Binding-site contacts:
Ligand atom C5 contacts residue THR156 of chain 1.F at 4.4 Å.
Ligand atom O7 contacts residue ASN154 of chain 1.F at 3.0 Å (h-bond).
Ligand atom C2 contacts residue ASN154 of chain 1.F at 4.0 Å.
Ligand atom C8 contacts residue ASN154 of chain 1.F at 2.8 Å.
Ligand atom O1 contacts residue THR156 of chain 1.F at 3.3 Å (h-bond).
Ligand atom N2 contacts residue ASN154 of chain 1.F at 3.6 Å.
Ligand atom O1 contacts residue ASN154 of chain 1.F at 2.8 Å.
Ligand atom O4 contacts residue THR156 of chain 1.F at 4.3 Å.
Ligand atom C1 contacts residue ASN154 of chain 1.F at 3.1 Å.
Ligand atom C4 contacts residue THR156 of chain 1.F at 4.5 Å.
Ligand atom C3 contacts residue THR156 of chain 1.F at 3.9 Å.
Ligand atom C1 contacts residue THR156 of chain 1.F at 4.4 Å.
Ligand atom O1 contacts residue GLU150 of chain 1.F at 4.0 Å.
Ligand atom C7 contacts residue ASN154 of chain 1.F at 3.0 Å.
Ligand atom O5 contacts residue ASN154 of chain 1.F at 4.2 Å.

A small-molecule ligand and the protein it binds are described below.
Small molecule (SMILES): CC(=O)N[C@@H]1[C@@H](O)[C@H](O)[C@@H](CO)O[C@@H]1O

Sequence of chain 1.F:
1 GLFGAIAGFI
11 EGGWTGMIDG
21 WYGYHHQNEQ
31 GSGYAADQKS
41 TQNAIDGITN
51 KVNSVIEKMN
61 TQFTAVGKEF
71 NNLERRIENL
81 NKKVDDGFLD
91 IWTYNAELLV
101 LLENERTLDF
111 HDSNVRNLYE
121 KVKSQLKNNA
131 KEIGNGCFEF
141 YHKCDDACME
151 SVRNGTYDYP